Binding-site contacts:
Ligand atom N22 contacts residue LEU95 of chain 1.A at 3.8 Å.
Ligand atom F17 contacts residue LEU22 of chain 1.A at 3.1 Å.
Ligand atom C23 contacts residue CYS96 of chain 1.A at 3.5 Å (hydrophobic).
Ligand atom C1 contacts residue ARG20 of chain 1.A at 3.5 Å.
Ligand atom C21 contacts residue CYS96 of chain 1.A at 3.7 Å (hydrophobic).
Ligand atom N20 contacts residue CYS96 of chain 1.A at 3.1 Å (h-bond).
Ligand atom C15 contacts residue ARG20 of chain 1.A at 3.8 Å.
Ligand atom C10 contacts residue ARG99 of chain 1.A at 3.6 Å.
Ligand atom O28 contacts residue LEU93 of chain 1.A at 3.3 Å.
Ligand atom F30 contacts residue LYS45 of chain 1.A at 3.5 Å.
Ligand atom N8 contacts residue LEU22 of chain 1.A at 3.2 Å (h-bond).
Ligand atom F31 contacts residue LEU93 of chain 1.A at 3.8 Å.
Ligand atom C34 contacts residue PHE146 of chain 1.A at 3.7 Å (hydrophobic).
Ligand atom C16 contacts residue ARG99 of chain 1.A at 3.8 Å.
Ligand atom C5 contacts residue ARG99 of chain 1.A at 3.7 Å.
Ligand atom C6 contacts residue ARG99 of chain 1.A at 3.5 Å.
Ligand atom C10 contacts residue LEU22 of chain 1.A at 3.7 Å (hydrophobic).
Ligand atom O7 contacts residue ARG99 of chain 1.A at 3.2 Å (salt-bridge).
Ligand atom N25 contacts residue PHE146 of chain 1.A at 3.7 Å.
Ligand atom C1 contacts residue GLU32 of chain 1.A at 3.3 Å.
Ligand atom F17 contacts residue ARG99 of chain 1.A at 3.7 Å.
Ligand atom C39 contacts residue PHE146 of chain 1.A at 3.4 Å (hydrophobic).
Ligand atom C29 contacts residue CYS30 of chain 1.A at 3.8 Å (hydrophobic).
Ligand atom C26 contacts residue PHE146 of chain 1.A at 3.8 Å (hydrophobic).
Ligand atom O2 contacts residue ARG97 of chain 1.A at 3.5 Å.
Ligand atom F31 contacts residue CYS30 of chain 1.A at 3.4 Å.
Ligand atom C15 contacts residue PHE21 of chain 1.A at 3.7 Å (hydrophobic).
Ligand atom O2 contacts residue CYS96 of chain 1.A at 3.6 Å.
Ligand atom C19 contacts residue CYS96 of chain 1.A at 3.8 Å (hydrophobic).
Ligand atom F30 contacts residue CYS30 of chain 1.A at 3.7 Å.
Ligand atom N22 contacts residue CYS96 of chain 1.A at 2.9 Å (h-bond).
Ligand atom C16 contacts residue LEU22 of chain 1.A at 3.8 Å (hydrophobic).
Ligand atom C24 contacts residue PHE146 of chain 1.A at 3.7 Å (hydrophobic).
Ligand atom C9 contacts residue LEU22 of chain 1.A at 3.9 Å (hydrophobic).
Ligand atom N33 contacts residue PHE146 of chain 1.A at 3.3 Å.
Ligand atom C26 contacts residue VAL77 of chain 1.A at 3.7 Å (hydrophobic).
Ligand atom F31 contacts residue LYS45 of chain 1.A at 3.8 Å.
Ligand atom C32 contacts residue CYS30 of chain 1.A at 3.4 Å (hydrophobic).
Ligand atom C23 contacts residue ALA43 of chain 1.A at 3.8 Å (hydrophobic).
Ligand atom C23 contacts residue GLU94 of chain 1.A at 3.6 Å.

The small molecule below binds the protein below.
Small molecule (SMILES): COc1cc(C(=O)NC2CCN(C)CC2)c(F)cc1Nc1ncc2c(n1)N(C1CCCC1)CC(F)(F)C(=O)N2C

Sequence of chain 1.A:
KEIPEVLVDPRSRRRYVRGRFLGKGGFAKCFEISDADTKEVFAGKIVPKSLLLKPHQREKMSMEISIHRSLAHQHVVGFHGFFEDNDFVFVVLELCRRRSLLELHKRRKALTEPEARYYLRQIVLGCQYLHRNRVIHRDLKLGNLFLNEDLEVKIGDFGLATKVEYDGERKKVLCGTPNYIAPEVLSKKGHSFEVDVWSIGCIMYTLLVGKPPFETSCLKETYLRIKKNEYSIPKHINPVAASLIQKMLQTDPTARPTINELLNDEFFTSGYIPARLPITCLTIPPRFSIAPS